Binding-site contacts:
Ligand atom OD1 contacts residue ALA122 of chain 1.C at 3.7 Å.
Ligand atom N contacts residue ASN256 of chain 1.D at 3.6 Å.
Ligand atom OD1 contacts residue THR20 of chain 1.C at 3.0 Å (h-bond).
Ligand atom ND2 contacts residue THR20 of chain 1.C at 3.2 Å (h-bond).
Ligand atom O contacts residue SER66 of chain 1.C at 2.8 Å (h-bond).
Ligand atom N contacts residue ASP98 of chain 1.C at 2.8 Å (salt-bridge).
Ligand atom CA contacts residue VAL35 of chain 1.C at 3.9 Å (hydrophobic).
Ligand atom ND2 contacts residue ALA122 of chain 1.C at 2.9 Å (h-bond).
Ligand atom C contacts residue GLY96 of chain 1.C at 3.4 Å.
Ligand atom CB contacts residue GLU291 of chain 1.D at 3.6 Å.
Ligand atom CG contacts residue ALA122 of chain 1.C at 3.8 Å (hydrophobic).
Ligand atom CG contacts residue VAL97 of chain 1.C at 3.6 Å (hydrophobic).
Ligand atom ND2 contacts residue VAL97 of chain 1.C at 3.3 Å.
Ligand atom OD1 contacts residue GLY96 of chain 1.C at 3.3 Å.
Ligand atom C contacts residue GLN67 of chain 1.C at 3.6 Å.
Ligand atom CA contacts residue GLN67 of chain 1.C at 3.8 Å.
Ligand atom N contacts residue GLU291 of chain 1.D at 2.7 Å (salt-bridge).
Ligand atom CA contacts residue THR20 of chain 1.C at 3.2 Å.
Ligand atom CG contacts residue THR20 of chain 1.C at 2.7 Å.
Ligand atom O contacts residue GLY96 of chain 1.C at 3.3 Å.
Ligand atom OD1 contacts residue VAL97 of chain 1.C at 3.1 Å (h-bond).
Ligand atom OXT contacts residue GLY96 of chain 1.C at 3.2 Å.
Ligand atom CB contacts residue ASP98 of chain 1.C at 3.2 Å.
Ligand atom O contacts residue VAL35 of chain 1.C at 3.9 Å.
Ligand atom C contacts residue VAL97 of chain 1.C at 3.8 Å (hydrophobic).
Ligand atom CB contacts residue TYR33 of chain 1.C at 3.8 Å (hydrophobic).
Ligand atom OXT contacts residue GLN67 of chain 1.C at 3.9 Å.
Ligand atom C contacts residue ASP98 of chain 1.C at 3.8 Å.
Ligand atom O contacts residue THR20 of chain 1.C at 3.8 Å.
Ligand atom CA contacts residue GLU291 of chain 1.D at 3.4 Å.
Ligand atom O contacts residue GLY65 of chain 1.C at 3.4 Å.
Ligand atom OXT contacts residue VAL97 of chain 1.C at 3.2 Å (h-bond).
Ligand atom O contacts residue GLY19 of chain 1.C at 3.4 Å.
Ligand atom OXT contacts residue ASP98 of chain 1.C at 2.9 Å (salt-bridge).
Ligand atom CB contacts residue THR20 of chain 1.C at 3.1 Å.
Ligand atom O contacts residue GLN67 of chain 1.C at 3.6 Å (h-bond).
Ligand atom OXT contacts residue SER66 of chain 1.C at 2.3 Å (h-bond).
Ligand atom N contacts residue GLN67 of chain 1.C at 2.7 Å (h-bond).
Ligand atom C contacts residue SER66 of chain 1.C at 3.4 Å.
Ligand atom CA contacts residue ASP98 of chain 1.C at 3.6 Å.

Sequence of chain 1.C:
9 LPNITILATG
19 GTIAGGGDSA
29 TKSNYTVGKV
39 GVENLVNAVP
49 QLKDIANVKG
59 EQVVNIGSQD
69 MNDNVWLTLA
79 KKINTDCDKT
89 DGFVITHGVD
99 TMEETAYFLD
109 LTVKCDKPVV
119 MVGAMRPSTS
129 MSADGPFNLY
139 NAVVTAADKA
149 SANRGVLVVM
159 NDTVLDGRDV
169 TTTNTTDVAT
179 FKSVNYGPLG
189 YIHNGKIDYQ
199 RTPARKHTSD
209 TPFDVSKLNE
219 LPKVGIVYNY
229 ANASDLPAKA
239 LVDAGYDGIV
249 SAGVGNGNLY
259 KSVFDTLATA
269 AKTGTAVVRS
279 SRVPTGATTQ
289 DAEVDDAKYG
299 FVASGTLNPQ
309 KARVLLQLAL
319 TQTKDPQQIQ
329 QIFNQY

Sequence of chain 1.D:
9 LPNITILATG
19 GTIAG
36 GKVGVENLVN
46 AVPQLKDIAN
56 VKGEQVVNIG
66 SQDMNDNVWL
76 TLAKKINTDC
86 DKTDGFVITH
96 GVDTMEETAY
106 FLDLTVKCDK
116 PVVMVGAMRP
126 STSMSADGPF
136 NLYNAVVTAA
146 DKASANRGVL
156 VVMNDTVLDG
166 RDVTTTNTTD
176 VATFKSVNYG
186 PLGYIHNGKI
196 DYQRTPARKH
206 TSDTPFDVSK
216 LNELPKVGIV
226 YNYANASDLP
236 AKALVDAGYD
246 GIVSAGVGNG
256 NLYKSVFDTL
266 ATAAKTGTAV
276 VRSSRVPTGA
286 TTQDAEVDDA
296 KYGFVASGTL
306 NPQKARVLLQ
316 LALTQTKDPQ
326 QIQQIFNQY

A small-molecule ligand and the protein it binds are described below.
Small molecule (SMILES): NC(=O)C[C@H](N)C(=O)O